This small molecule binds to this protein.
Small molecule (SMILES): NC(N)=NCCC[C@H](NC(=O)CNC(=O)CNC(=O)[C@@H]1CCCN1C(=O)[C@H](CCCN=C(N)N)NC(=O)[C@@H]1CCCN1)C(=O)NCC(=O)NCC(=O)NCC(=O)NCC(=O)NCC(=O)NCC(=O)NCC(=O)N[C@@H](CCCN=C(N)N)C(=O)N1CCC[C@H]1C(=O)N[C@@H](CCCN=C(N)N)C(=O)N1CCC[C@H]1C(=O)N[C@@H](CCCN=C(N)N)C(=O)N1CCC[C@H]1C=O

Binding-site contacts:
Ligand atom O contacts residue ARG127 of chain 1.T at 4.0 Å.
Ligand atom CB contacts residue HIS132 of chain 1.T at 4.2 Å.
Ligand atom NE contacts residue HIS84 of chain 1.G at 3.0 Å (h-bond).
Ligand atom CB contacts residue GLY133 of chain 1.T at 4.5 Å.
Ligand atom CZ contacts residue HIS84 of chain 1.G at 3.6 Å.
Ligand atom NH1 contacts residue HIS84 of chain 1.G at 4.0 Å.
Ligand atom NH2 contacts residue HIS84 of chain 1.G at 4.2 Å.
Ligand atom CB contacts residue HIS84 of chain 1.G at 4.0 Å.
Ligand atom CG contacts residue HIS132 of chain 1.T at 3.3 Å.
Ligand atom CG contacts residue ILE135 of chain 1.T at 4.3 Å (hydrophobic).
Ligand atom NH2 contacts residue ARG70 of chain 1.G at 4.2 Å.
Ligand atom CD contacts residue HIS84 of chain 1.G at 3.1 Å.
Ligand atom C contacts residue ARG134 of chain 1.T at 4.4 Å.
Ligand atom CB contacts residue ILE135 of chain 1.T at 4.2 Å (hydrophobic).
Ligand atom CG contacts residue HIS84 of chain 1.G at 3.4 Å.
Ligand atom O contacts residue ARG134 of chain 1.T at 3.2 Å.
Ligand atom CD contacts residue HIS132 of chain 1.T at 4.3 Å.

Sequence of chain 1.T:
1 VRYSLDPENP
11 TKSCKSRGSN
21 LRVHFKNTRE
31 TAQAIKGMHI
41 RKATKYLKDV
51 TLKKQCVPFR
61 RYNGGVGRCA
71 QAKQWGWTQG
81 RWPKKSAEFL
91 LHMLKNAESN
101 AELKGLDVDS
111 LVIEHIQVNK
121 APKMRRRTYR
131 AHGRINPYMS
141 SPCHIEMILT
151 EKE

Sequence of chain 1.G:
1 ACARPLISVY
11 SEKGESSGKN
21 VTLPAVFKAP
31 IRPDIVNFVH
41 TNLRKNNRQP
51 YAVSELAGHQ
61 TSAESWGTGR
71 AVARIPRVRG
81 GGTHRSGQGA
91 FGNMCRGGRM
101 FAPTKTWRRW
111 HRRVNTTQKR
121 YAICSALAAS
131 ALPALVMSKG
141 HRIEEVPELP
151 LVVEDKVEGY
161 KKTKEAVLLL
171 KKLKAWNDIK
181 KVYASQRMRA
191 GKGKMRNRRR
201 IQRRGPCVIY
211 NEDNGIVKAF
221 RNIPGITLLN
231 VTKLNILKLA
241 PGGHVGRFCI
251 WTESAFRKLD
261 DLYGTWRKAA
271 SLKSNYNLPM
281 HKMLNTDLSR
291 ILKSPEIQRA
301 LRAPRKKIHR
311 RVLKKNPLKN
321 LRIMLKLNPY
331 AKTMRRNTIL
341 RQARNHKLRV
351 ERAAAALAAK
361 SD